Binding-site contacts:
Ligand atom O7 contacts residue ASN271 of chain 1.A at 3.6 Å.
Ligand atom C6 contacts residue ILE292 of chain 1.A at 3.7 Å (hydrophobic).
Ligand atom C8 contacts residue VAL410 of chain 1.A at 3.8 Å (hydrophobic).
Ligand atom C2 contacts residue ASN271 of chain 1.A at 2.4 Å.
Ligand atom C8 contacts residue ASN271 of chain 1.A at 4.5 Å.
Ligand atom C3 contacts residue ASN271 of chain 1.A at 3.8 Å.
Ligand atom C4 contacts residue ASN271 of chain 1.A at 4.2 Å.
Ligand atom N2 contacts residue ASN271 of chain 1.A at 2.8 Å (h-bond).
Ligand atom O5 contacts residue ASN271 of chain 1.A at 2.4 Å (h-bond).
Ligand atom C1 contacts residue ASN271 of chain 1.A at 1.4 Å.
Ligand atom C5 contacts residue ASN271 of chain 1.A at 3.7 Å.
Ligand atom C7 contacts residue ASN271 of chain 1.A at 3.4 Å.

This small molecule binds to this protein.
Small molecule (SMILES): CC(=O)N[C@@H]1[C@@H](O)[C@H](O)[C@@H](CO)O[C@H]1O

Sequence of chain 1.A:
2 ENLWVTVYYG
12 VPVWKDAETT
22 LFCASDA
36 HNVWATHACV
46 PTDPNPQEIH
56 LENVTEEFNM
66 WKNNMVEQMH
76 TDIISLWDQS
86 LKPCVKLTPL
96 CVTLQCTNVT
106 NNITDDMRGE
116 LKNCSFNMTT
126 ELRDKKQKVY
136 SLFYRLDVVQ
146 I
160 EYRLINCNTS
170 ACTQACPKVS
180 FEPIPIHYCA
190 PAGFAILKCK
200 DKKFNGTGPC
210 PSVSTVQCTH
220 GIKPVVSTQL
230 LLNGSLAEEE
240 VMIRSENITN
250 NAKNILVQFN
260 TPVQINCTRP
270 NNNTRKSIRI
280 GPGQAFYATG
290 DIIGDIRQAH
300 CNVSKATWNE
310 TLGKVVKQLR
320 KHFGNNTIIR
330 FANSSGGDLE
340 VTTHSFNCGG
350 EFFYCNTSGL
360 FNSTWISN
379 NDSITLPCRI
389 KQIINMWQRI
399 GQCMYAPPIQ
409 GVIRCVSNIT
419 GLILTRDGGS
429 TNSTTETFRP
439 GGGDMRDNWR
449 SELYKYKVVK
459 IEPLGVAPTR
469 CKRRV